Sequence of chain 2.G:
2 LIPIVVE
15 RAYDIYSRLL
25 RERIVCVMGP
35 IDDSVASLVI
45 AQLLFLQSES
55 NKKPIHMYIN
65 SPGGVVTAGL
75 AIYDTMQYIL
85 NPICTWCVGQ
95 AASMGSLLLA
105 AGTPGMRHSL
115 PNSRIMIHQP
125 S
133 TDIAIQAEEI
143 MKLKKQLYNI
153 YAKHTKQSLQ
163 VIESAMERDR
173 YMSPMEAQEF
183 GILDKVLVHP

A small-molecule ligand and the protein it binds are described below.
Small molecule (SMILES): N#Cc1cccc(CN2CCc3ncn(Cc4ccc(Cl)cc4)c(=O)c3C2)c1

Sequence of chain 2.F:
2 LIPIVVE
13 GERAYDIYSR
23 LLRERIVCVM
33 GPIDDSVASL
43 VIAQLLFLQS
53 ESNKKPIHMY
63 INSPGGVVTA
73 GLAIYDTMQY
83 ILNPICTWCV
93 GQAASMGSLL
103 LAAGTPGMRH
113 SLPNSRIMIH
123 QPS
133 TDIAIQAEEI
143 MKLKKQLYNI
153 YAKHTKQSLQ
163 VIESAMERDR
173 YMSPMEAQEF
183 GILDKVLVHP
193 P

Binding-site contacts:
Ligand atom C08 contacts residue TYR62 of chain 2.G at 3.5 Å (hydrophobic).
Ligand atom N01 contacts residue VAL92 of chain 2.G at 3.4 Å.
Ligand atom C14 contacts residue GLU26 of chain 2.G at 3.5 Å.
Ligand atom C19 contacts residue LEU23 of chain 2.G at 3.5 Å (hydrophobic).
Ligand atom C02 contacts residue TYR62 of chain 2.G at 3.6 Å (hydrophobic).
Ligand atom C06 contacts residue TYR82 of chain 2.F at 3.2 Å (hydrophobic).
Ligand atom C07 contacts residue TYR62 of chain 2.G at 3.7 Å (hydrophobic).
Ligand atom C22 contacts residue ARG22 of chain 2.G at 3.8 Å.
Ligand atom O25 contacts residue GLN51 of chain 2.F at 3.9 Å.
Ligand atom C17 contacts residue GLU26 of chain 2.G at 3.3 Å.
Ligand atom C10 contacts residue HIS60 of chain 2.G at 3.7 Å.
Ligand atom C11 contacts residue TYR62 of chain 2.G at 3.2 Å (hydrophobic).
Ligand atom O25 contacts residue LEU48 of chain 2.F at 3.8 Å.
Ligand atom C27 contacts residue TYR62 of chain 2.G at 3.1 Å (hydrophobic).
Ligand atom N09 contacts residue TYR62 of chain 2.G at 2.5 Å (h-bond).
Ligand atom C26 contacts residue TYR62 of chain 2.G at 3.1 Å (hydrophobic).
Ligand atom C10 contacts residue TRP90 of chain 2.G at 3.4 Å (hydrophobic).
Ligand atom CL21 contacts residue PHE49 of chain 2.F at 3.9 Å.
Ligand atom C20 contacts residue GLU26 of chain 2.G at 3.8 Å.
Ligand atom CL21 contacts residue ARG22 of chain 2.G at 3.4 Å.
Ligand atom C11 contacts residue HIS60 of chain 2.G at 3.2 Å.
Ligand atom C23 contacts residue SER52 of chain 2.F at 3.1 Å.
Ligand atom C22 contacts residue GLU26 of chain 2.G at 3.5 Å.
Ligand atom C28 contacts residue TYR62 of chain 2.G at 3.3 Å (hydrophobic).
Ligand atom C10 contacts residue TYR62 of chain 2.G at 3.0 Å (hydrophobic).
Ligand atom C24 contacts residue TYR62 of chain 2.G at 4.0 Å (hydrophobic).
Ligand atom C12 contacts residue TYR62 of chain 2.G at 3.1 Å (hydrophobic).
Ligand atom C04 contacts residue THR79 of chain 2.F at 3.5 Å.
Ligand atom C05 contacts residue LEU48 of chain 2.F at 4.0 Å (hydrophobic).
Ligand atom N13 contacts residue TYR62 of chain 2.G at 3.9 Å.
Ligand atom C08 contacts residue TRP90 of chain 2.G at 3.7 Å (hydrophobic).
Ligand atom C23 contacts residue GLU26 of chain 2.G at 3.0 Å.
Ligand atom N01 contacts residue TYR62 of chain 2.G at 3.5 Å.
Ligand atom CL21 contacts residue LEU23 of chain 2.G at 3.6 Å.
Ligand atom C18 contacts residue LEU48 of chain 2.F at 3.9 Å (hydrophobic).
Ligand atom C19 contacts residue LEU48 of chain 2.F at 3.9 Å (hydrophobic).
Ligand atom C08 contacts residue TYR82 of chain 2.F at 3.8 Å (hydrophobic).
Ligand atom C22 contacts residue SER52 of chain 2.F at 3.3 Å.
Ligand atom C16 contacts residue GLU26 of chain 2.G at 3.5 Å.
Ligand atom C05 contacts residue TYR82 of chain 2.F at 3.6 Å (hydrophobic).